Binding-site contacts:
Ligand atom C7 contacts residue ASN53 of chain 1.B at 3.5 Å.
Ligand atom O6 contacts residue THR55 of chain 1.B at 3.8 Å.
Ligand atom C3 contacts residue ASN53 of chain 1.B at 3.9 Å.
Ligand atom O7 contacts residue ASN53 of chain 1.B at 3.8 Å.
Ligand atom C8 contacts residue LEU46 of chain 1.B at 4.1 Å (hydrophobic).
Ligand atom C8 contacts residue PRO48 of chain 1.B at 4.3 Å (hydrophobic).
Ligand atom C4 contacts residue ASN53 of chain 1.B at 4.3 Å.
Ligand atom C6 contacts residue THR55 of chain 1.B at 4.0 Å.
Ligand atom N2 contacts residue ASN53 of chain 1.B at 2.8 Å (h-bond).
Ligand atom C8 contacts residue ASN53 of chain 1.B at 4.4 Å.
Ligand atom C7 contacts residue LEU46 of chain 1.B at 4.2 Å (hydrophobic).
Ligand atom C2 contacts residue ASN53 of chain 1.B at 2.5 Å.
Ligand atom C1 contacts residue ASN53 of chain 1.B at 1.5 Å.
Ligand atom O7 contacts residue LEU46 of chain 1.B at 4.1 Å.
Ligand atom O5 contacts residue ASN53 of chain 1.B at 2.4 Å (h-bond).
Ligand atom C5 contacts residue ASN53 of chain 1.B at 3.6 Å.

A small-molecule ligand and the protein it binds are described below.
Small molecule (SMILES): CC(=O)N[C@@H]1[C@@H](O)[C@H](O)[C@@H](CO)O[C@H]1O

Sequence of chain 1.B:
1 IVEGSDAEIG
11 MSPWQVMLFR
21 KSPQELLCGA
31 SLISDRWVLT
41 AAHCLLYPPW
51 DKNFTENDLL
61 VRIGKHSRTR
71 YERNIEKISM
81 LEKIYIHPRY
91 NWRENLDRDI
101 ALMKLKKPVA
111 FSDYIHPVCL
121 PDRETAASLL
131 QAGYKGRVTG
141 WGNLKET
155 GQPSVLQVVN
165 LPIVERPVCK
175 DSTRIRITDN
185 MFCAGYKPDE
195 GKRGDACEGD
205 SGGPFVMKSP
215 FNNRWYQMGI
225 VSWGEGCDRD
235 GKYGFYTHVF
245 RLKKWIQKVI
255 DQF